Sequence of chain 1.A:
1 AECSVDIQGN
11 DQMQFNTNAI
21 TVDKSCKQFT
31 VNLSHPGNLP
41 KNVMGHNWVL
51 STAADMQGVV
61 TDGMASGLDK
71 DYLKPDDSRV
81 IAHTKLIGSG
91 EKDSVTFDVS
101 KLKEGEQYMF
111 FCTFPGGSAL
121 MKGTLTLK

The protein below binds the small molecule below.
Small molecule (SMILES): c1cn(CCCCCCn2ccnc2)cn1

Sequence of chain 1.D:
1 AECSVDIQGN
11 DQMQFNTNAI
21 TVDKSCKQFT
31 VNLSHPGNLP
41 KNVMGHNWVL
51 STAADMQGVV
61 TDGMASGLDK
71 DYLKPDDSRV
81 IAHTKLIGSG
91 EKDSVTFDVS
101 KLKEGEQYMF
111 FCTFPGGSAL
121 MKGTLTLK

Binding-site contacts:
Ligand atom C8 contacts residue VAL43 of chain 1.A at 3.5 Å (hydrophobic).
Ligand atom C16 contacts residue HIS46 of chain 1.D at 3.4 Å.
Ligand atom C14 contacts residue PHE114 of chain 1.D at 3.3 Å (hydrophobic).
Ligand atom N15 contacts residue HIS46 of chain 1.D at 3.5 Å (h-bond).
Ligand atom N4 contacts residue HIS46 of chain 1.A at 3.6 Å.
Ligand atom C3 contacts residue ZN1 of chain 1.E at 3.3 Å.
Ligand atom N4 contacts residue CYS112 of chain 1.A at 3.3 Å (h-bond).
Ligand atom C7 contacts residue MET44 of chain 1.A at 3.7 Å (hydrophobic).
Ligand atom C9 contacts residue VAL43 of chain 1.D at 3.6 Å (hydrophobic).
Ligand atom C5 contacts residue ZN1 of chain 1.E at 2.4 Å.
Ligand atom C16 contacts residue GLY45 of chain 1.D at 2.9 Å.
Ligand atom C13 contacts residue PRO115 of chain 1.D at 3.7 Å (hydrophobic).
Ligand atom C7 contacts residue VAL43 of chain 1.A at 3.4 Å (hydrophobic).
Ligand atom C3 contacts residue PRO115 of chain 1.A at 3.6 Å (hydrophobic).
Ligand atom N2 contacts residue PRO115 of chain 1.A at 3.7 Å.
Ligand atom N4 contacts residue GLY45 of chain 1.A at 3.1 Å (h-bond).
Ligand atom N2 contacts residue PHE114 of chain 1.A at 3.6 Å.
Ligand atom C3 contacts residue PHE114 of chain 1.A at 2.9 Å (hydrophobic).
Ligand atom C5 contacts residue MET121 of chain 1.A at 3.1 Å (hydrophobic).
Ligand atom C14 contacts residue ZN1 of chain 1.J at 3.4 Å.
Ligand atom N15 contacts residue ZN1 of chain 1.J at 2.1 Å.
Ligand atom N4 contacts residue ZN1 of chain 1.E at 2.1 Å.
Ligand atom N4 contacts residue PHE114 of chain 1.A at 3.2 Å.
Ligand atom N12 contacts residue PHE114 of chain 1.D at 3.3 Å.
Ligand atom C5 contacts residue GLY45 of chain 1.A at 3.6 Å.
Ligand atom C11 contacts residue MET44 of chain 1.D at 3.5 Å (hydrophobic).
Ligand atom C6 contacts residue PRO115 of chain 1.A at 3.1 Å (hydrophobic).
Ligand atom C16 contacts residue ZN1 of chain 1.J at 2.5 Å.
Ligand atom C11 contacts residue VAL43 of chain 1.D at 3.3 Å (hydrophobic).
Ligand atom C1 contacts residue MET44 of chain 1.A at 3.5 Å (hydrophobic).
Ligand atom C1 contacts residue ZN1 of chain 1.E at 3.6 Å.
Ligand atom C11 contacts residue PHE114 of chain 1.D at 3.6 Å (hydrophobic).
Ligand atom C16 contacts residue PHE114 of chain 1.D at 3.5 Å (hydrophobic).
Ligand atom C13 contacts residue PHE114 of chain 1.D at 3.7 Å (hydrophobic).
Ligand atom C13 contacts residue GLY116 of chain 1.D at 3.4 Å.
Ligand atom N15 contacts residue CYS112 of chain 1.D at 3.2 Å (h-bond).
Ligand atom C1 contacts residue MET13 of chain 1.A at 3.3 Å (hydrophobic).
Ligand atom C5 contacts residue HIS46 of chain 1.A at 3.1 Å.
Ligand atom N15 contacts residue GLY45 of chain 1.D at 3.2 Å (h-bond).
Ligand atom N15 contacts residue PHE114 of chain 1.D at 3.4 Å.